A small-molecule ligand and the protein it binds are described below.
Small molecule (SMILES): CC(=O)N[C@@H]1[C@@H](O)[C@H](O)[C@@H](CO)O[C@H]1O

Binding-site contacts:
Ligand atom C4 contacts residue ASN235 of chain 1.A at 4.4 Å.
Ligand atom O6 contacts residue ASN235 of chain 1.A at 4.5 Å.
Ligand atom C3 contacts residue ASN235 of chain 1.A at 4.0 Å.
Ligand atom C1 contacts residue ASN235 of chain 1.A at 1.5 Å.
Ligand atom C5 contacts residue ASN235 of chain 1.A at 3.6 Å.
Ligand atom C8 contacts residue ASN235 of chain 1.A at 4.4 Å.
Ligand atom C2 contacts residue ASN235 of chain 1.A at 2.9 Å.
Ligand atom N2 contacts residue ASN235 of chain 1.A at 3.3 Å (h-bond).
Ligand atom O7 contacts residue ASN235 of chain 1.A at 4.1 Å.
Ligand atom O5 contacts residue ASN235 of chain 1.A at 2.3 Å (h-bond).
Ligand atom C7 contacts residue LYS164 of chain 1.A at 4.2 Å.
Ligand atom C7 contacts residue ASN235 of chain 1.A at 4.0 Å.
Ligand atom O7 contacts residue LYS164 of chain 1.A at 3.0 Å (salt-bridge).

Sequence of chain 1.A:
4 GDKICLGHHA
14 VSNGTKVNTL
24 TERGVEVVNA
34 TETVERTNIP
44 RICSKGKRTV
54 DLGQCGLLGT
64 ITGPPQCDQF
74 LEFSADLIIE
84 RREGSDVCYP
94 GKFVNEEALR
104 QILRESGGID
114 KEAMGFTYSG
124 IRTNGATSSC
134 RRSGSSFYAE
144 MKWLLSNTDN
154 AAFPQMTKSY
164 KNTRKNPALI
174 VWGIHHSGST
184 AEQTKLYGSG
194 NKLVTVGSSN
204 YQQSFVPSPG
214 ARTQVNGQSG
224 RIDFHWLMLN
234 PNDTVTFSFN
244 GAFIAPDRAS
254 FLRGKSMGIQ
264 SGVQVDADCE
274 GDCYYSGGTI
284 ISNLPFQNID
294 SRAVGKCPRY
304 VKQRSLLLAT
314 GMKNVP